Sequence of chain 1.A:
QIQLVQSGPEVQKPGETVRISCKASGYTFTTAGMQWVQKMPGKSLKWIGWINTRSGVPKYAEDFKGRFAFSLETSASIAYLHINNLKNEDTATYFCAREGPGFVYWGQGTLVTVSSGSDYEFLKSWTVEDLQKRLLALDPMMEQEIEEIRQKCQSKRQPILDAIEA

Sequence of chain 1.B:
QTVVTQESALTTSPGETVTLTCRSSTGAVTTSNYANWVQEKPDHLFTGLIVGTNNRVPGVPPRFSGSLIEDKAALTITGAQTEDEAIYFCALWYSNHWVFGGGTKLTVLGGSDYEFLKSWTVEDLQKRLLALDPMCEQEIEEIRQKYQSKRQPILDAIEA

Binding-site contacts:
Ligand atom CD contacts residue THR55 of chain 1.A at 3.6 Å.
Ligand atom OE1 contacts residue ALA34 of chain 1.A at 3.4 Å.
Ligand atom CE1 contacts residue TRP101 of chain 1.B at 3.6 Å (hydrophobic).
Ligand atom N contacts residue TRP52 of chain 1.A at 3.5 Å.
Ligand atom NE2 contacts residue ALA34 of chain 1.A at 3.5 Å (h-bond).
Ligand atom NE2 contacts residue ASN54 of chain 1.A at 3.6 Å (h-bond).
Ligand atom CA contacts residue TRP52 of chain 1.A at 3.5 Å (hydrophobic).
Ligand atom O contacts residue ALA34 of chain 1.A at 3.6 Å.
Ligand atom OH contacts residue GLU101 of chain 1.A at 2.6 Å (salt-bridge).
Ligand atom OH contacts residue GLN37 of chain 1.A at 3.4 Å (h-bond).
Ligand atom CZ contacts residue GLU101 of chain 1.A at 3.4 Å.
Ligand atom CE2 contacts residue GLU101 of chain 1.A at 3.3 Å.
Ligand atom NE2 contacts residue THR55 of chain 1.A at 3.2 Å (h-bond).
Ligand atom NE2 contacts residue THR33 of chain 1.A at 3.7 Å.
Ligand atom CA contacts residue TYR37 of chain 1.B at 3.5 Å (hydrophobic).
Ligand atom CB contacts residue TYR37 of chain 1.B at 3.7 Å (hydrophobic).
Ligand atom N contacts residue TYR37 of chain 1.B at 3.3 Å (h-bond).
Ligand atom OH contacts residue TRP101 of chain 1.B at 3.0 Å (h-bond).
Ligand atom OH contacts residue TRP52 of chain 1.A at 3.3 Å.
Ligand atom CA contacts residue GLU101 of chain 1.A at 3.8 Å.
Ligand atom CB contacts residue GLY35 of chain 1.A at 3.7 Å.
Ligand atom CE1 contacts residue TRP96 of chain 1.B at 3.7 Å (hydrophobic).
Ligand atom CG contacts residue TRP96 of chain 1.B at 3.6 Å (hydrophobic).
Ligand atom OE1 contacts residue THR55 of chain 1.A at 2.8 Å (h-bond).
Ligand atom CG contacts residue GLY35 of chain 1.A at 3.7 Å.
Ligand atom OE1 contacts residue ASN54 of chain 1.A at 3.1 Å.
Ligand atom CD contacts residue GLY35 of chain 1.A at 3.4 Å.
Ligand atom CG1 contacts residue GLY102 of chain 1.A at 3.6 Å.
Ligand atom CD contacts residue TRP96 of chain 1.B at 3.6 Å (hydrophobic).
Ligand atom OXT contacts residue THR33 of chain 1.A at 3.6 Å (h-bond).
Ligand atom CD contacts residue ASN54 of chain 1.A at 3.3 Å.
Ligand atom CZ contacts residue TRP101 of chain 1.B at 3.7 Å (hydrophobic).
Ligand atom O contacts residue GLU101 of chain 1.A at 3.2 Å.
Ligand atom OE1 contacts residue GLY35 of chain 1.A at 3.0 Å.
Ligand atom CD2 contacts residue PRO103 of chain 1.A at 3.6 Å (hydrophobic).
Ligand atom C contacts residue TYR37 of chain 1.B at 3.6 Å (hydrophobic).
Ligand atom NE2 contacts residue THR32 of chain 1.A at 3.0 Å (h-bond).
Ligand atom NE2 contacts residue ARG56 of chain 1.A at 3.5 Å (salt-bridge).
Ligand atom CD contacts residue ALA34 of chain 1.A at 3.6 Å (hydrophobic).
Ligand atom O contacts residue GLY35 of chain 1.A at 2.8 Å (h-bond).

A protein and the small-molecule ligand that binds it are described below.
Small molecule (SMILES): CC(C)[C@H](NC(=O)[C@H](CCC(N)=O)NC(=O)CNC(=O)[C@@H]1CCCN1C(=O)[C@H](Cc1ccc(O)cc1)NC(=O)CN)C(=O)O